Sequence of chain 1.E:
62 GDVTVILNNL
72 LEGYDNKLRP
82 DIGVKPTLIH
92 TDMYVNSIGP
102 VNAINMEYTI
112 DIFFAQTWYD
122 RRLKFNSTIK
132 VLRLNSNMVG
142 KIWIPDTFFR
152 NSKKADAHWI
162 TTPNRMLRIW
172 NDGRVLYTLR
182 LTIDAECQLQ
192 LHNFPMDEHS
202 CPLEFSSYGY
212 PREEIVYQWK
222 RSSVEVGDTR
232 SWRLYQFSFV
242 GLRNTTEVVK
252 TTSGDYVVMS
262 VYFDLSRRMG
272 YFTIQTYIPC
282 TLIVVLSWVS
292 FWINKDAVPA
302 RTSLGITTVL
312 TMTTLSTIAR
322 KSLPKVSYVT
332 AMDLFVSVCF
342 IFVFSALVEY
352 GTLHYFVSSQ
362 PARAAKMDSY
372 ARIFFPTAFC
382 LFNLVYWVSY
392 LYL

Binding-site contacts:
Ligand atom C21 contacts residue SER304 of chain 1.E at 2.6 Å.
Ligand atom C07 contacts residue SER304 of chain 1.E at 3.6 Å.
Ligand atom C07 contacts residue VAL257 of chain 1.D at 4.0 Å (hydrophobic).
Ligand atom C03 contacts residue SER304 of chain 1.E at 2.8 Å.
Ligand atom C03 contacts residue ALA252 of chain 1.A at 3.8 Å (hydrophobic).
Ligand atom O12 contacts residue THR261 of chain 1.B at 4.0 Å.
Ligand atom O11 contacts residue VAL257 of chain 1.B at 4.1 Å.
Ligand atom C08 contacts residue ALA252 of chain 1.C at 3.9 Å (hydrophobic).
Ligand atom C04 contacts residue VAL257 of chain 1.B at 3.8 Å (hydrophobic).
Ligand atom C02 contacts residue ALA252 of chain 1.A at 3.9 Å (hydrophobic).
Ligand atom O20 contacts residue VAL257 of chain 1.D at 2.5 Å.
Ligand atom O19 contacts residue THR308 of chain 1.E at 3.4 Å (h-bond).
Ligand atom C14 contacts residue THR256 of chain 1.C at 3.5 Å.
Ligand atom O20 contacts residue ALA252 of chain 1.C at 3.7 Å.
Ligand atom C01 contacts residue VAL257 of chain 1.D at 3.7 Å (hydrophobic).
Ligand atom C08 contacts residue VAL257 of chain 1.D at 3.7 Å (hydrophobic).
Ligand atom C13 contacts residue ILE255 of chain 1.C at 3.7 Å (hydrophobic).
Ligand atom C13 contacts residue VAL257 of chain 1.D at 3.5 Å (hydrophobic).
Ligand atom C09 contacts residue ALA252 of chain 1.C at 3.5 Å (hydrophobic).
Ligand atom C13 contacts residue ALA252 of chain 1.C at 3.8 Å (hydrophobic).
Ligand atom O11 contacts residue THR261 of chain 1.B at 3.2 Å (h-bond).
Ligand atom C17 contacts residue THR308 of chain 1.E at 3.9 Å.
Ligand atom C10 contacts residue VAL257 of chain 1.B at 4.0 Å (hydrophobic).
Ligand atom O19 contacts residue THR256 of chain 1.A at 3.8 Å.
Ligand atom C21 contacts residue VAL257 of chain 1.D at 3.1 Å (hydrophobic).
Ligand atom C10 contacts residue THR261 of chain 1.B at 3.9 Å.
Ligand atom C04 contacts residue ALA252 of chain 1.A at 3.9 Å (hydrophobic).
Ligand atom C02 contacts residue SER304 of chain 1.E at 3.8 Å.
Ligand atom C02 contacts residue VAL257 of chain 1.D at 4.1 Å (hydrophobic).
Ligand atom O16 contacts residue THR261 of chain 1.D at 3.1 Å (h-bond).
Ligand atom C21 contacts residue THR261 of chain 1.D at 3.9 Å.
Ligand atom C09 contacts residue VAL257 of chain 1.B at 3.7 Å (hydrophobic).
Ligand atom C21 contacts residue THR308 of chain 1.E at 3.6 Å.
Ligand atom C05 contacts residue ALA252 of chain 1.A at 3.8 Å (hydrophobic).
Ligand atom C05 contacts residue THR256 of chain 1.A at 4.0 Å.
Ligand atom C06 contacts residue SER304 of chain 1.E at 3.6 Å.
Ligand atom O12 contacts residue THR256 of chain 1.A at 4.0 Å.
Ligand atom C13 contacts residue THR256 of chain 1.C at 4.0 Å.
Ligand atom O11 contacts residue THR256 of chain 1.C at 3.4 Å.
Ligand atom O18 contacts residue LEU311 of chain 1.E at 3.9 Å.

Sequence of chain 1.C:
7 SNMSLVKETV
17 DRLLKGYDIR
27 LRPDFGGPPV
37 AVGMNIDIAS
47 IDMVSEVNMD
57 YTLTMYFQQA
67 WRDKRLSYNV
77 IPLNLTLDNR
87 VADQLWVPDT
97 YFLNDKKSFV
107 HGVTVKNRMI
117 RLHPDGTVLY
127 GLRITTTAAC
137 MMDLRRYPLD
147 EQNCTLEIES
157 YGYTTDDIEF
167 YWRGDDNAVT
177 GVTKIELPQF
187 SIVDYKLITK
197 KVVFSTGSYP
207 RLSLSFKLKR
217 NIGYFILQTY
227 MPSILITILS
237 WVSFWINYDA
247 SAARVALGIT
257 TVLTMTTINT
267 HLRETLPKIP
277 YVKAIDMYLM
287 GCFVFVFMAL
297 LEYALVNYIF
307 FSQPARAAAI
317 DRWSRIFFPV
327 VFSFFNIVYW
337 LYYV

Sequence of chain 1.A:
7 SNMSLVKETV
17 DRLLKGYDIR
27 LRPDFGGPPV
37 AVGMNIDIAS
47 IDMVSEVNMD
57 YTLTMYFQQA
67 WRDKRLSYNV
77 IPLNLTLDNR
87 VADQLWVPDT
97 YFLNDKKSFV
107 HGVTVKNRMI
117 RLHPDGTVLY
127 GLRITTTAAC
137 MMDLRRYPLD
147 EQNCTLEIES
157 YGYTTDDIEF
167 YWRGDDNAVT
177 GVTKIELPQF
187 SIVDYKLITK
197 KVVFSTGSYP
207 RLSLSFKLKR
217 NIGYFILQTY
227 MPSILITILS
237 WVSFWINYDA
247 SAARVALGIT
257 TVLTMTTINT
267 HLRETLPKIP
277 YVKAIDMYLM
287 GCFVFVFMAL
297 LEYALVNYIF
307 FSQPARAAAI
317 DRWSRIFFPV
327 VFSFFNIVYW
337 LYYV

The protein below binds the small molecule below.
Small molecule (SMILES): C=C(C)[C@@H]1[C@H]2OC(=O)[C@@H]1[C@]1(O)C[C@H]3O[C@]34C(=O)O[C@H]2[C@]14C

Sequence of chain 1.B:
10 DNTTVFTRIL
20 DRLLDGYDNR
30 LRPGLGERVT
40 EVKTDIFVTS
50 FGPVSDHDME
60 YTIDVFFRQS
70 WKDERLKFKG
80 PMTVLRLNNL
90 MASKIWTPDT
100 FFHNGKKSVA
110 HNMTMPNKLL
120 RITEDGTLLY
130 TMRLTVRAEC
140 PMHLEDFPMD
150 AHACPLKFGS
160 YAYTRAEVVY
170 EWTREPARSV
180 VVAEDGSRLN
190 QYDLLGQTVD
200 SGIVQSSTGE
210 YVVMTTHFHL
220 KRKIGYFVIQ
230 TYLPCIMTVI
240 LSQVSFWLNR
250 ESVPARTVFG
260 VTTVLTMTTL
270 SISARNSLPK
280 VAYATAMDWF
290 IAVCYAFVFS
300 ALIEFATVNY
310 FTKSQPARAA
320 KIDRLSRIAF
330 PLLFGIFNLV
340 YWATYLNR

Sequence of chain 1.D:
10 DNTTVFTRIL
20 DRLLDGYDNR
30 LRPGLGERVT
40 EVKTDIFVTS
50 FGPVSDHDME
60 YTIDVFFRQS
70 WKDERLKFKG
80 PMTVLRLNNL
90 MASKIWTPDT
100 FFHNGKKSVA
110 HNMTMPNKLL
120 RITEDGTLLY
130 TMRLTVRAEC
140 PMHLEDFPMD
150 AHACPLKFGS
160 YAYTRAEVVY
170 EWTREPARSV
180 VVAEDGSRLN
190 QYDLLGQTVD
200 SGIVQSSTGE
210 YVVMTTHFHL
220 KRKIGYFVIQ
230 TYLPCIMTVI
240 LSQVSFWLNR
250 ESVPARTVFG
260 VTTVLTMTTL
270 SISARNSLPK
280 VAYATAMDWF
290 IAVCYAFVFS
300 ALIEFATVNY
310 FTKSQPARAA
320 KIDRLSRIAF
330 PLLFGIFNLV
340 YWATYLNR